A protein and the small-molecule ligand that binds it are described below.
Small molecule (SMILES): CC(=O)N[C@H]1[C@H](O[C@H]2[C@H](O)[C@@H](NC(C)=O)CO[C@@H]2CO[C@@H]2O[C@@H](C)[C@@H](O)[C@@H](O)[C@@H]2O)O[C@H](CO)[C@@H](O[C@@H]2O[C@H](CO)[C@@H](O)[C@H](O)[C@@H]2O)[C@@H]1O

Binding-site contacts:
Ligand atom C5 contacts residue ASN307 of chain 27.E at 3.6 Å.
Ligand atom C8 contacts residue ASN307 of chain 27.E at 4.5 Å.
Ligand atom C4 contacts residue ASN307 of chain 27.E at 4.2 Å.
Ligand atom C7 contacts residue ASN307 of chain 27.E at 4.1 Å.
Ligand atom O6 contacts residue GLN328 of chain 27.E at 4.3 Å.
Ligand atom C8 contacts residue ILE306 of chain 27.E at 3.7 Å (hydrophobic).
Ligand atom C2 contacts residue ASN307 of chain 27.E at 2.5 Å.
Ligand atom N2 contacts residue ASN307 of chain 27.E at 3.0 Å (h-bond).
Ligand atom C7 contacts residue PRO305 of chain 27.E at 4.3 Å (hydrophobic).
Ligand atom O5 contacts residue ASN307 of chain 27.E at 2.3 Å (h-bond).
Ligand atom C8 contacts residue PRO305 of chain 27.E at 2.9 Å (hydrophobic).
Ligand atom C3 contacts residue ASN307 of chain 27.E at 3.8 Å.
Ligand atom C1 contacts residue ASN307 of chain 27.E at 1.4 Å.

Sequence of chain 27.E:
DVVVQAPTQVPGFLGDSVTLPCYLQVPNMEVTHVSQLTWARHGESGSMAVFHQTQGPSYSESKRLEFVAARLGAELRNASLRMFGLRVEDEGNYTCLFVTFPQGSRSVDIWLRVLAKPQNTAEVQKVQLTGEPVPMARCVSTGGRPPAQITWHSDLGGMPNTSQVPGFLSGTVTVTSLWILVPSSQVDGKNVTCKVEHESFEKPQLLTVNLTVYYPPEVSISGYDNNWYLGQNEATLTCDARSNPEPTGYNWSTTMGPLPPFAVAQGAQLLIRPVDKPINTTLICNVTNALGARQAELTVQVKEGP